The protein below binds the small molecule below.
Small molecule (SMILES): O=C(O)c1cc[n+]([O-])c(O)c1

Binding-site contacts:
Ligand atom C2 contacts residue ARG157 of chain 1.J at 3.3 Å.
Ligand atom N1 contacts residue CYN1 of chain 1.Y at 3.2 Å.
Ligand atom C2 contacts residue CYN1 of chain 1.Y at 3.2 Å.
Ligand atom C7 contacts residue PRO15 of chain 1.I at 3.6 Å (hydrophobic).
Ligand atom C6 contacts residue ARG157 of chain 1.J at 3.9 Å.
Ligand atom C4 contacts residue TRP149 of chain 1.J at 4.0 Å (hydrophobic).
Ligand atom C5 contacts residue TRP149 of chain 1.J at 4.0 Å (hydrophobic).
Ligand atom O3 contacts residue HIS162 of chain 1.J at 3.3 Å.
Ligand atom N1 contacts residue ARG157 of chain 1.J at 3.7 Å.
Ligand atom O4 contacts residue ARG157 of chain 1.J at 3.7 Å.
Ligand atom C7 contacts residue TRP149 of chain 1.J at 3.7 Å (hydrophobic).
Ligand atom C3 contacts residue CYN1 of chain 1.Y at 3.9 Å.
Ligand atom O3 contacts residue FE1 of chain 1.Z at 2.5 Å.
Ligand atom C5 contacts residue PRO15 of chain 1.I at 3.6 Å (hydrophobic).
Ligand atom C3 contacts residue PRO15 of chain 1.I at 3.6 Å (hydrophobic).
Ligand atom C6 contacts residue CYN1 of chain 1.Y at 3.7 Å.
Ligand atom C4 contacts residue PRO15 of chain 1.I at 3.3 Å (hydrophobic).
Ligand atom O3 contacts residue GLN177 of chain 1.J at 3.6 Å.
Ligand atom O1 contacts residue ILE191 of chain 1.J at 3.6 Å.
Ligand atom C3 contacts residue GLY14 of chain 1.I at 4.0 Å.
Ligand atom O2 contacts residue TRP149 of chain 1.J at 3.3 Å.
Ligand atom C3 contacts residue ARG157 of chain 1.J at 4.0 Å.
Ligand atom O4 contacts residue HIS160 of chain 1.J at 3.2 Å (h-bond).
Ligand atom O3 contacts residue HIS160 of chain 1.J at 3.3 Å (h-bond).
Ligand atom C7 contacts residue ILE191 of chain 1.J at 4.0 Å (hydrophobic).
Ligand atom C7 contacts residue TYR24 of chain 1.J at 3.7 Å (hydrophobic).
Ligand atom O4 contacts residue TYR108 of chain 1.J at 3.2 Å (h-bond).
Ligand atom O4 contacts residue TYR147 of chain 1.J at 3.8 Å.
Ligand atom O4 contacts residue CYN1 of chain 1.Y at 3.0 Å.
Ligand atom C2 contacts residue FE1 of chain 1.Z at 3.1 Å.
Ligand atom O3 contacts residue CYN1 of chain 1.Y at 3.1 Å.
Ligand atom C3 contacts residue ILE191 of chain 1.J at 3.7 Å (hydrophobic).
Ligand atom O3 contacts residue ARG157 of chain 1.J at 2.7 Å (salt-bridge).
Ligand atom C6 contacts residue TYR147 of chain 1.J at 3.4 Å (hydrophobic).
Ligand atom N1 contacts residue FE1 of chain 1.Z at 2.9 Å.
Ligand atom O2 contacts residue ARG133 of chain 1.I at 3.8 Å.
Ligand atom O1 contacts residue TYR24 of chain 1.J at 2.5 Å (h-bond).
Ligand atom O4 contacts residue FE1 of chain 1.Z at 2.1 Å.
Ligand atom C7 contacts residue ARG133 of chain 1.I at 3.9 Å.
Ligand atom O1 contacts residue ARG133 of chain 1.I at 3.6 Å.

Sequence of chain 1.J:
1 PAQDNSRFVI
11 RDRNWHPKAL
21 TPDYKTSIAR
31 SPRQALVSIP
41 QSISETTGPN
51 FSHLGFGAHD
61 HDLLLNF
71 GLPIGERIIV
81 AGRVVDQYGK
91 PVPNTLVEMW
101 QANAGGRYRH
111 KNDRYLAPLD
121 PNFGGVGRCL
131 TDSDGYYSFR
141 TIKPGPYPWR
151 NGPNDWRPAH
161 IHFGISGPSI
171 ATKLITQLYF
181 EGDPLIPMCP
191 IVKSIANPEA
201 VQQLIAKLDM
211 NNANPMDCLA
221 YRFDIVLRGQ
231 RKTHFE

Sequence of chain 1.I:
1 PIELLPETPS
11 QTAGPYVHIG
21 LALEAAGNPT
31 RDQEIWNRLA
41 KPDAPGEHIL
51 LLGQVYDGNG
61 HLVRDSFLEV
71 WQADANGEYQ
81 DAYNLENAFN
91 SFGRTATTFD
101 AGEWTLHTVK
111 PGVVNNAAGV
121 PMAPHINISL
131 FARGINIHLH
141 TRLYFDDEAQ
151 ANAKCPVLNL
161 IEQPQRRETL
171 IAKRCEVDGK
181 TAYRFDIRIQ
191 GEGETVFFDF